A small-molecule ligand and the protein it binds are described below.
Small molecule (SMILES): CN(Cc1cnc2nc(N)nc(N)c2n1)c1ccc(C(=O)N[C@@H](CCC(=O)O)C(=O)O)cc1

Binding-site contacts:
Ligand atom CT contacts residue ARG70 of chain 1.D at 3.2 Å.
Ligand atom NA2 contacts residue THR134 of chain 1.D at 3.4 Å (h-bond).
Ligand atom C7 contacts residue LEU25 of chain 1.D at 3.2 Å (hydrophobic).
Ligand atom O2 contacts residue PHE36 of chain 1.D at 3.5 Å.
Ligand atom C8A contacts residue NDP1 of chain 1.R at 3.4 Å.
Ligand atom N1 contacts residue ALA11 of chain 1.D at 3.4 Å.
Ligand atom C6 contacts residue NDP1 of chain 1.R at 3.4 Å.
Ligand atom C4A contacts residue NDP1 of chain 1.R at 3.3 Å.
Ligand atom NA4 contacts residue PHE36 of chain 1.D at 3.2 Å.
Ligand atom N3 contacts residue VAL10 of chain 1.D at 3.6 Å (h-bond).
Ligand atom C4 contacts residue VAL9 of chain 1.D at 3.5 Å (hydrophobic).
Ligand atom CT contacts residue LEU67 of chain 1.D at 3.4 Å (hydrophobic).
Ligand atom O1 contacts residue ARG70 of chain 1.D at 2.7 Å (salt-bridge).
Ligand atom C2 contacts residue ALA11 of chain 1.D at 3.5 Å (hydrophobic).
Ligand atom NA2 contacts residue ASP32 of chain 1.D at 2.9 Å (salt-bridge).
Ligand atom C4 contacts residue NDP1 of chain 1.R at 3.5 Å.
Ligand atom CT contacts residue SER37 of chain 1.D at 3.5 Å.
Ligand atom NA4 contacts residue VAL9 of chain 1.D at 2.8 Å (h-bond).
Ligand atom C9 contacts residue NDP1 of chain 1.R at 3.6 Å.
Ligand atom N5 contacts residue NDP1 of chain 1.R at 3.1 Å.
Ligand atom N3 contacts residue VAL9 of chain 1.D at 3.5 Å (h-bond).
Ligand atom C16 contacts residue LEU33 of chain 1.D at 3.4 Å (hydrophobic).
Ligand atom N3 contacts residue PHE36 of chain 1.D at 3.5 Å.
Ligand atom O2 contacts residue SER37 of chain 1.D at 3.4 Å.
Ligand atom C13 contacts residue ILE62 of chain 1.D at 3.0 Å (hydrophobic).
Ligand atom NA4 contacts residue CYS113 of chain 1.D at 3.1 Å (h-bond).
Ligand atom N contacts residue LEU67 of chain 1.D at 3.4 Å.
Ligand atom C12 contacts residue ILE62 of chain 1.D at 3.2 Å (hydrophobic).
Ligand atom N1 contacts residue ASP32 of chain 1.D at 2.7 Å (salt-bridge).
Ligand atom OE1 contacts residue LEU33 of chain 1.D at 3.5 Å.
Ligand atom NA2 contacts residue VAL10 of chain 1.D at 3.4 Å (h-bond).
Ligand atom C2 contacts residue ASP32 of chain 1.D at 3.2 Å.
Ligand atom O1 contacts residue SER37 of chain 1.D at 3.0 Å (h-bond).
Ligand atom C4 contacts residue PHE36 of chain 1.D at 3.3 Å (hydrophobic).
Ligand atom CG contacts residue LEU33 of chain 1.D at 3.5 Å (hydrophobic).
Ligand atom CM contacts residue THR58 of chain 1.D at 3.2 Å.
Ligand atom CA contacts residue LEU67 of chain 1.D at 3.1 Å (hydrophobic).
Ligand atom NA2 contacts residue ALA11 of chain 1.D at 3.3 Å.
Ligand atom CG contacts residue SER37 of chain 1.D at 3.2 Å.
Ligand atom O2 contacts residue ARG70 of chain 1.D at 2.3 Å (salt-bridge).

Sequence of chain 1.D:
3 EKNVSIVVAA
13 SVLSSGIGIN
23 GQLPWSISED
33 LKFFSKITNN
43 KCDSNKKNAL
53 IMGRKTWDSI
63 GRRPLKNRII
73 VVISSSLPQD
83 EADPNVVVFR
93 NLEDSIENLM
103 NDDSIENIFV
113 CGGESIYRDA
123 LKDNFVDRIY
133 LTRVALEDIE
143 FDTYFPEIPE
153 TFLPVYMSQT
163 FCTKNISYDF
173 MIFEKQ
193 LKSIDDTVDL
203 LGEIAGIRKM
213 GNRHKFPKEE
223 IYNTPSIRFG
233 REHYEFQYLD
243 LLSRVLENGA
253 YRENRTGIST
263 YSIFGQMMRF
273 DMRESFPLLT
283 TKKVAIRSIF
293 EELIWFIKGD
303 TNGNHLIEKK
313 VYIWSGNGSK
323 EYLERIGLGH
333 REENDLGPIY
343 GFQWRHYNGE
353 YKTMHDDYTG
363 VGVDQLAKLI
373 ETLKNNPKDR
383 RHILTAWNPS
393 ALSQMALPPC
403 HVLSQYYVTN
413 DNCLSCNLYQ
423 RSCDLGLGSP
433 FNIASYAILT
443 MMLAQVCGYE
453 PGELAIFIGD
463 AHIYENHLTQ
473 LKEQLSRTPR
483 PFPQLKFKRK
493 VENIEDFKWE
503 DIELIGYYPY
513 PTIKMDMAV